Binding-site contacts:
Ligand atom CB contacts residue ARG224 of chain 1.B at 3.2 Å.
Ligand atom OD2 contacts residue ARG224 of chain 1.B at 3.6 Å.
Ligand atom CB contacts residue LYS42 of chain 1.B at 3.7 Å.
Ligand atom CB contacts residue SER382 of chain 1.B at 3.0 Å.
Ligand atom OE2 contacts residue LYS32 of chain 1.B at 3.4 Å (salt-bridge).
Ligand atom C contacts residue HIS349 of chain 1.B at 3.5 Å.
Ligand atom O contacts residue LYS65 of chain 1.B at 3.1 Å (salt-bridge).
Ligand atom OD1 contacts residue ARG224 of chain 1.B at 3.3 Å.
Ligand atom OD2 contacts residue SER382 of chain 1.B at 2.4 Å (h-bond).
Ligand atom O contacts residue ARG224 of chain 1.B at 3.8 Å.
Ligand atom OD1 contacts residue ASP31 of chain 1.B at 3.7 Å.
Ligand atom NZ contacts residue ASP348 of chain 1.B at 2.7 Å (salt-bridge).
Ligand atom CG contacts residue ALA277 of chain 1.B at 3.5 Å (hydrophobic).
Ligand atom OD2 contacts residue TYR297 of chain 1.B at 3.7 Å.
Ligand atom CD contacts residue ASP348 of chain 1.B at 3.5 Å.
Ligand atom OD1 contacts residue SER41 of chain 1.B at 3.7 Å.
Ligand atom NZ contacts residue ASP346 of chain 1.B at 2.8 Å (salt-bridge).
Ligand atom CG contacts residue LYS42 of chain 1.B at 3.6 Å.
Ligand atom CB contacts residue LEU29 of chain 1.B at 3.8 Å (hydrophobic).
Ligand atom OE1 contacts residue LYS65 of chain 1.B at 3.4 Å (salt-bridge).
Ligand atom CE contacts residue ASP348 of chain 1.B at 3.4 Å.
Ligand atom CE contacts residue TYR297 of chain 1.B at 3.7 Å (hydrophobic).
Ligand atom O contacts residue HIS349 of chain 1.B at 3.0 Å (h-bond).
Ligand atom OD1 contacts residue LYS294 of chain 1.B at 3.1 Å (salt-bridge).
Ligand atom OD1 contacts residue TYR297 of chain 1.B at 3.6 Å.
Ligand atom CA contacts residue ASP31 of chain 1.B at 3.7 Å.
Ligand atom OD2 contacts residue LYS42 of chain 1.B at 2.8 Å (salt-bridge).
Ligand atom OD1 contacts residue ARG299 of chain 1.B at 3.4 Å (salt-bridge).
Ligand atom OD1 contacts residue LYS65 of chain 1.B at 3.5 Å.
Ligand atom OD2 contacts residue ALA277 of chain 1.B at 3.3 Å.
Ligand atom CB contacts residue HIS349 of chain 1.B at 3.6 Å.
Ligand atom N contacts residue HIS349 of chain 1.B at 3.6 Å.
Ligand atom CG contacts residue TYR297 of chain 1.B at 3.4 Å (hydrophobic).
Ligand atom OD2 contacts residue SER381 of chain 1.B at 2.6 Å (h-bond).
Ligand atom CB contacts residue ASP31 of chain 1.B at 3.4 Å.
Ligand atom O contacts residue ASP31 of chain 1.B at 3.7 Å.
Ligand atom N contacts residue ASP31 of chain 1.B at 3.1 Å (salt-bridge).
Ligand atom CB contacts residue TYR297 of chain 1.B at 3.1 Å (hydrophobic).
Ligand atom CG contacts residue SER381 of chain 1.B at 3.7 Å.
Ligand atom CG contacts residue SER382 of chain 1.B at 3.0 Å.

Sequence of chain 1.B:
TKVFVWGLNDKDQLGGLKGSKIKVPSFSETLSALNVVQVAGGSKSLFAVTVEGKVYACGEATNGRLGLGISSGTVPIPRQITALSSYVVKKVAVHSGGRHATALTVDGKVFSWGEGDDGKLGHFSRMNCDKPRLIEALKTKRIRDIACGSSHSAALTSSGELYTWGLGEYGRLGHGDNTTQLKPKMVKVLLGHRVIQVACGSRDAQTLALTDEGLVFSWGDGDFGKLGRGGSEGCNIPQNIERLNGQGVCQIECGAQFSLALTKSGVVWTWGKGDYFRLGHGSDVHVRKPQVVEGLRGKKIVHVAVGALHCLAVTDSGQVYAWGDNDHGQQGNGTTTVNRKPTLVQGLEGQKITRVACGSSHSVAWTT

This small molecule binds to this protein.
Small molecule (SMILES): NCCCC[C@H](NC(=O)[C@H](CC(=O)O)NC(=O)[C@H](CCCCN)NC(=O)[C@H](CC(=O)O)NC(=O)[C@H](CCC(=O)O)NC(=O)[C@@H](N)CC(=O)O)C(=O)N[C@@H](CC(=O)O)C(=O)N[C@H](C=O)CCC(=O)O